Sequence of chain 3.C:
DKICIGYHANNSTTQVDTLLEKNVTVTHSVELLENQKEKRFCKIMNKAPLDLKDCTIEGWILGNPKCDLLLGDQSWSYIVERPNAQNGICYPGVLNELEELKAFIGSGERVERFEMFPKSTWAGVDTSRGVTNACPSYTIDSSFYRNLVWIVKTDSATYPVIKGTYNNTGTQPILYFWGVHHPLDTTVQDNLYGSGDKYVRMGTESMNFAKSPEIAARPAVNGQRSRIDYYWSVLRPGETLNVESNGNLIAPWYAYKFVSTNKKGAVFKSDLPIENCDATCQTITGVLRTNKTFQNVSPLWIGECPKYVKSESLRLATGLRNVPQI

Binding-site contacts:
Ligand atom C7 contacts residue GLN15 of chain 3.C at 3.7 Å.
Ligand atom O5 contacts residue ASN23 of chain 3.C at 2.5 Å (h-bond).
Ligand atom C1 contacts residue GLN15 of chain 3.C at 4.2 Å.
Ligand atom N2 contacts residue GLN15 of chain 3.C at 3.8 Å.
Ligand atom O7 contacts residue ASN23 of chain 3.C at 2.8 Å (h-bond).
Ligand atom C2 contacts residue ASN23 of chain 3.C at 2.4 Å.
Ligand atom O7 contacts residue GLN15 of chain 3.C at 3.2 Å (h-bond).
Ligand atom O3 contacts residue ASN23 of chain 3.C at 3.1 Å (h-bond).
Ligand atom C5 contacts residue ASN23 of chain 3.C at 3.7 Å.
Ligand atom N2 contacts residue ASN23 of chain 3.C at 3.3 Å (h-bond).
Ligand atom C2 contacts residue GLN15 of chain 3.C at 3.5 Å.
Ligand atom C1 contacts residue ASN23 of chain 3.C at 1.5 Å.
Ligand atom C4 contacts residue ASN23 of chain 3.C at 4.3 Å.
Ligand atom C3 contacts residue ASN23 of chain 3.C at 3.6 Å.
Ligand atom C3 contacts residue GLN15 of chain 3.C at 4.4 Å.
Ligand atom C7 contacts residue ASN23 of chain 3.C at 3.4 Å.

The small molecule below binds the protein below.
Small molecule (SMILES): CC(=O)N[C@@H]1[C@@H](O)[C@H](O)[C@@H](CO)O[C@H]1O